The small molecule below binds the protein below.
Small molecule (SMILES): CC[C@H](C)[C@H](NC(=O)[C@H](CO)NC(=O)[C@H](CC(C)C)NC(=O)CNC(=O)[C@H](CO)NC(=O)[C@H](CCC(N)=O)NC(=O)[C@H](Cc1ccc(O)cc1)NC(=O)[C@@H](N)Cc1ccc(O)cc1)C(=O)N[C@H](C(=O)O)C(C)C

Binding-site contacts:
Ligand atom CE1 contacts residue GLN62 of chain 1.G at 3.2 Å.
Ligand atom O contacts residue TYR158 of chain 1.G at 2.3 Å (h-bond).
Ligand atom O contacts residue LYS145 of chain 1.G at 3.0 Å.
Ligand atom O contacts residue TRP146 of chain 1.G at 2.9 Å (h-bond).
Ligand atom CD contacts residue TYR158 of chain 1.G at 3.4 Å (hydrophobic).
Ligand atom O contacts residue TRP72 of chain 1.G at 2.8 Å (h-bond).
Ligand atom OE1 contacts residue TYR158 of chain 1.G at 3.2 Å.
Ligand atom N contacts residue ASP151 of chain 1.G at 2.7 Å (salt-bridge).
Ligand atom O contacts residue TYR154 of chain 1.G at 2.7 Å (h-bond).
Ligand atom C contacts residue TYR6 of chain 1.G at 3.3 Å (hydrophobic).
Ligand atom N contacts residue TYR155 of chain 1.G at 2.8 Å (h-bond).
Ligand atom OXT contacts residue THR79 of chain 1.G at 3.4 Å.
Ligand atom O contacts residue ARG96 of chain 1.G at 3.1 Å (salt-bridge).
Ligand atom N contacts residue TYR6 of chain 1.G at 2.7 Å (h-bond).
Ligand atom CB contacts residue ASP151 of chain 1.G at 3.1 Å.
Ligand atom CB contacts residue GLN62 of chain 1.G at 3.3 Å.
Ligand atom OG contacts residue ASP151 of chain 1.G at 2.6 Å (salt-bridge).
Ligand atom CA contacts residue TYR6 of chain 1.G at 3.3 Å (hydrophobic).
Ligand atom OH contacts residue ASP69 of chain 1.G at 2.9 Å (salt-bridge).
Ligand atom N contacts residue ASP69 of chain 1.G at 2.9 Å (salt-bridge).
Ligand atom CZ contacts residue GLN62 of chain 1.G at 3.4 Å.
Ligand atom CA contacts residue GLN62 of chain 1.G at 3.3 Å.
Ligand atom N contacts residue GLN62 of chain 1.G at 2.4 Å (h-bond).
Ligand atom O contacts residue ARG65 of chain 1.G at 2.7 Å (salt-bridge).
Ligand atom OG contacts residue ARG65 of chain 1.G at 2.6 Å (salt-bridge).
Ligand atom CD1 contacts residue GLN62 of chain 1.G at 3.4 Å.
Ligand atom NE2 contacts residue TYR154 of chain 1.G at 3.3 Å.
Ligand atom CB contacts residue TRP146 of chain 1.G at 3.4 Å (hydrophobic).
Ligand atom OH contacts residue PHE21 of chain 1.G at 3.3 Å.
Ligand atom O contacts residue TRP72 of chain 1.G at 3.0 Å (h-bond).
Ligand atom OE1 contacts residue TYR155 of chain 1.G at 3.3 Å.
Ligand atom CB contacts residue ASP151 of chain 1.G at 3.0 Å.
Ligand atom NE2 contacts residue TYR158 of chain 1.G at 3.2 Å.
Ligand atom O contacts residue TYR83 of chain 1.G at 2.8 Å (h-bond).
Ligand atom O contacts residue THR142 of chain 1.G at 2.6 Å (h-bond).
Ligand atom CA contacts residue TYR170 of chain 1.G at 3.3 Å (hydrophobic).
Ligand atom C contacts residue GLN62 of chain 1.G at 3.3 Å.
Ligand atom N contacts residue TYR170 of chain 1.G at 2.8 Å (h-bond).
Ligand atom N contacts residue SER76 of chain 1.G at 3.4 Å (h-bond).
Ligand atom OXT contacts residue LYS145 of chain 1.G at 2.8 Å (salt-bridge).

Sequence of chain 1.G:
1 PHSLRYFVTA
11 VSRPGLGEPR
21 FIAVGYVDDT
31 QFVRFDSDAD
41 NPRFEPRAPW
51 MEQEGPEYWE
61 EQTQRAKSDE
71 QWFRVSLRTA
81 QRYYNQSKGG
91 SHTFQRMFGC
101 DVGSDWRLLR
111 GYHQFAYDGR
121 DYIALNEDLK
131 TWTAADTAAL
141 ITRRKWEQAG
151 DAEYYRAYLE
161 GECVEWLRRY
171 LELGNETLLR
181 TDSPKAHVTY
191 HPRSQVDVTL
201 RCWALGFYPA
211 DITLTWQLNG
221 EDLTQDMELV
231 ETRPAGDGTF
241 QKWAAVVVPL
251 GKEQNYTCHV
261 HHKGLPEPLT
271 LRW